Binding-site contacts:
Ligand atom CAG contacts residue XA71 of chain 2.M at 0.4 Å.
Ligand atom CAK contacts residue XA71 of chain 4.M at 0.0 Å.
Ligand atom NAM contacts residue XA71 of chain 3.M at 0.0 Å (h-bond).
Ligand atom CAG contacts residue XA71 of chain 4.M at 0.0 Å.
Ligand atom CAV contacts residue XA71 of chain 4.M at 0.0 Å.
Ligand atom NAM contacts residue XA71 of chain 2.M at 0.0 Å (h-bond).
Ligand atom CAY contacts residue XA71 of chain 4.M at 0.0 Å.
Ligand atom CAO contacts residue XA71 of chain 4.M at 0.0 Å.
Ligand atom CAS contacts residue XA71 of chain 4.M at 0.0 Å.
Ligand atom CAY contacts residue XA71 of chain 2.M at 0.4 Å.
Ligand atom CAU contacts residue XA71 of chain 4.M at 0.0 Å.
Ligand atom CAB contacts residue XA71 of chain 4.M at 0.0 Å.
Ligand atom CAI contacts residue XA71 of chain 4.M at 0.0 Å.
Ligand atom CAJ contacts residue XA71 of chain 4.M at 0.0 Å.
Ligand atom CAP contacts residue XA71 of chain 4.M at 0.0 Å.
Ligand atom CAT contacts residue XA71 of chain 4.M at 0.0 Å.
Ligand atom CAA contacts residue XA71 of chain 3.M at 0.4 Å.
Ligand atom CAL contacts residue XA71 of chain 4.M at 0.0 Å.
Ligand atom NAM contacts residue XA71 of chain 4.M at 0.0 Å (h-bond).
Ligand atom CAD contacts residue XA71 of chain 4.M at 0.0 Å.
Ligand atom CAG contacts residue XA71 of chain 3.M at 0.4 Å.
Ligand atom CAK contacts residue XA71 of chain 2.M at 0.4 Å.
Ligand atom CAF contacts residue XA71 of chain 4.M at 0.0 Å.
Ligand atom CAE contacts residue XA71 of chain 4.M at 0.0 Å.
Ligand atom CAE contacts residue XA71 of chain 3.M at 0.4 Å.
Ligand atom CAS contacts residue XA71 of chain 3.M at 0.4 Å.
Ligand atom CAS contacts residue XA71 of chain 2.M at 0.4 Å.
Ligand atom CAX contacts residue XA71 of chain 4.M at 0.0 Å.
Ligand atom CAY contacts residue XA71 of chain 3.M at 0.4 Å.
Ligand atom CAR contacts residue XA71 of chain 4.M at 0.0 Å.
Ligand atom CAE contacts residue XA71 of chain 2.M at 0.4 Å.
Ligand atom CAH contacts residue XA71 of chain 4.M at 0.0 Å.
Ligand atom CAN contacts residue XA71 of chain 4.M at 0.0 Å.
Ligand atom CAA contacts residue XA71 of chain 4.M at 0.0 Å.
Ligand atom CAK contacts residue XA71 of chain 3.M at 0.4 Å.
Ligand atom CAQ contacts residue XA71 of chain 4.M at 0.0 Å.
Ligand atom CAO contacts residue XA71 of chain 3.M at 0.4 Å.
Ligand atom CAW contacts residue XA71 of chain 4.M at 0.0 Å.
Ligand atom CAC contacts residue XA71 of chain 4.M at 0.0 Å.
Ligand atom CAO contacts residue XA71 of chain 2.M at 0.4 Å.

Sequence of chain 3.C:
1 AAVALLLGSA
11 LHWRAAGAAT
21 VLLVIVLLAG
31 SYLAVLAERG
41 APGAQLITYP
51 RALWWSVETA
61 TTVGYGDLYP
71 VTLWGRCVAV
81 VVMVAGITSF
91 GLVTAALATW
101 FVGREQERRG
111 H

Sequence of chain 4.C:
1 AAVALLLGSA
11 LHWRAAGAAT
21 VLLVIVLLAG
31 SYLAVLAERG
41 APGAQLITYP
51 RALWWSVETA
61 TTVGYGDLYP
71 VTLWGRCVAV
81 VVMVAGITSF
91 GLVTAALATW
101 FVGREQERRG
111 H

Sequence of chain 1.C:
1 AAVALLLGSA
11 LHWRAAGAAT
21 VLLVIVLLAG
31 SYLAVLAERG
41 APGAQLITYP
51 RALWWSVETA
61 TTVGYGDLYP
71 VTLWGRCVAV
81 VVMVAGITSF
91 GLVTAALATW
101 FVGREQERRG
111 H

Sequence of chain 2.C:
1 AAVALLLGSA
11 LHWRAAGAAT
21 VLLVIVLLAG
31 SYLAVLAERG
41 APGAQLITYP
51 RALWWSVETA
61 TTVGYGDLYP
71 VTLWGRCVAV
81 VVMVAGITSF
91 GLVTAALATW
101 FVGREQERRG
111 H

This small molecule binds to this protein.
Small molecule (SMILES): CCCCCC[N+](CCCCCC)(CCCCCC)CCCCCC